This protein binds this small molecule.
Small molecule (SMILES): CC(=O)N[C@H]1[C@H](O[C@H]2[C@H](O)[C@@H](NC(C)=O)CO[C@@H]2CO)O[C@H](CO)[C@@H](O)[C@@H]1O

Sequence of chain 1.I:
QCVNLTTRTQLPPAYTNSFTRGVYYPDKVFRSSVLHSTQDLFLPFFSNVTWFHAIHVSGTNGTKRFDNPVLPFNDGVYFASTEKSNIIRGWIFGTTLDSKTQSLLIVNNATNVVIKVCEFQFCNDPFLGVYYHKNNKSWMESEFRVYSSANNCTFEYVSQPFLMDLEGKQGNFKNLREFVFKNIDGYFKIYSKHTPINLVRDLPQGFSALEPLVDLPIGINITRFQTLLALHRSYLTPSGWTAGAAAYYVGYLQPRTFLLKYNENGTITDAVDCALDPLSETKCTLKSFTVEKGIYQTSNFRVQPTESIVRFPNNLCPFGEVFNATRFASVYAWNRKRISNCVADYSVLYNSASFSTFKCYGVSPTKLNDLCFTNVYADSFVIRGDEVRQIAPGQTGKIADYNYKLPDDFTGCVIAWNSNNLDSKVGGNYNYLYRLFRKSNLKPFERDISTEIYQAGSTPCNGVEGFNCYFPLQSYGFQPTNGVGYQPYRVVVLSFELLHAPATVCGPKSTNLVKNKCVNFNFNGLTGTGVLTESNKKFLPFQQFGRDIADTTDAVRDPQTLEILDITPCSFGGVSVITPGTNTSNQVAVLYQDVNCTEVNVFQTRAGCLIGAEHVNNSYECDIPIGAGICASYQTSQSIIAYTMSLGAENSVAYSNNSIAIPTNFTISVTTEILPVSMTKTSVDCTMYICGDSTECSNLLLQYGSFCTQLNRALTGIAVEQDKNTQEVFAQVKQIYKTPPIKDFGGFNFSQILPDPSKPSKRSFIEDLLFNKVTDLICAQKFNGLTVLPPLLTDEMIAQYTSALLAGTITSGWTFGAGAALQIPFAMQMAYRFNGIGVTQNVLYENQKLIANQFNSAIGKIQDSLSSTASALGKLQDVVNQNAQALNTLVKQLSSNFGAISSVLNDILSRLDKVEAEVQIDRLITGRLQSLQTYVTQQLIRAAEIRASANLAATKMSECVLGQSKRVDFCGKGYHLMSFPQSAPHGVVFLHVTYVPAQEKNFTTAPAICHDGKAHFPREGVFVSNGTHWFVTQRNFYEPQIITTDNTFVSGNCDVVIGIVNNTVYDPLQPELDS

Binding-site contacts:
Ligand atom C1 contacts residue SER803 of chain 1.I at 3.2 Å.
Ligand atom O6 contacts residue ASN801 of chain 1.I at 4.4 Å.
Ligand atom C3 contacts residue ASN801 of chain 1.I at 3.8 Å.
Ligand atom C2 contacts residue ASN801 of chain 1.I at 2.4 Å.
Ligand atom C4 contacts residue ASN801 of chain 1.I at 4.2 Å.
Ligand atom C1 contacts residue ASN801 of chain 1.I at 1.4 Å.
Ligand atom C2 contacts residue SER803 of chain 1.I at 4.3 Å.
Ligand atom C7 contacts residue ASN801 of chain 1.I at 3.0 Å.
Ligand atom O5 contacts residue ASN801 of chain 1.I at 2.3 Å (h-bond).
Ligand atom C3 contacts residue SER803 of chain 1.I at 4.5 Å.
Ligand atom O5 contacts residue SER803 of chain 1.I at 3.5 Å (h-bond).
Ligand atom C6 contacts residue SER803 of chain 1.I at 4.5 Å.
Ligand atom O7 contacts residue ASN801 of chain 1.I at 2.5 Å (h-bond).
Ligand atom C5 contacts residue SER803 of chain 1.I at 3.6 Å.
Ligand atom N2 contacts residue ASN801 of chain 1.I at 2.9 Å (h-bond).
Ligand atom O5 contacts residue GLN804 of chain 1.I at 4.5 Å.
Ligand atom C8 contacts residue ASN801 of chain 1.I at 4.2 Å.
Ligand atom O6 contacts residue GLN804 of chain 1.I at 2.7 Å (h-bond).
Ligand atom C6 contacts residue GLN804 of chain 1.I at 3.8 Å.
Ligand atom C5 contacts residue ASN801 of chain 1.I at 3.6 Å.